Sequence of chain 1.D:
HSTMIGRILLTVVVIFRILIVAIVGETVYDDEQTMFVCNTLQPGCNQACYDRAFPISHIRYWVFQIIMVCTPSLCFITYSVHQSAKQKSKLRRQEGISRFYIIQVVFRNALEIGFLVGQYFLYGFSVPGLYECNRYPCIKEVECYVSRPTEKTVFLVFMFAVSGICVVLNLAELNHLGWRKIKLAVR

The protein below binds the small molecule below.
Small molecule (SMILES): CC(C)CCC[C@@H](C)[C@H]1CC[C@H]2[C@@H]3CC=C4C[C@@H](OC(=O)CCC(=O)O)CC[C@]4(C)[C@H]3CC[C@]12C

Binding-site contacts:
Ligand atom CAR contacts residue SER90 of chain 1.D at 4.2 Å.
Ligand atom CAD contacts residue SER90 of chain 1.D at 3.9 Å.
Ligand atom OAG contacts residue THR28 of chain 1.D at 3.2 Å (h-bond).
Ligand atom CAM contacts residue ARG206 of chain 1.D at 3.5 Å.
Ligand atom CAY contacts residue THR28 of chain 1.D at 4.0 Å.
Ligand atom CAM contacts residue TYR199 of chain 1.D at 3.3 Å (hydrophobic).
Ligand atom CAS contacts residue CYS87 of chain 1.D at 4.2 Å (hydrophobic).
Ligand atom CAU contacts residue ILE35 of chain 1.D at 4.1 Å (hydrophobic).
Ligand atom CAI contacts residue Y011 of chain 1.FB at 3.9 Å.
Ligand atom OAG contacts residue LEU27 of chain 1.D at 4.3 Å.
Ligand atom CAK contacts residue Y011 of chain 1.FB at 3.8 Å.
Ligand atom CAQ contacts residue Y011 of chain 1.FB at 3.7 Å.
Ligand atom OAW contacts residue SER90 of chain 1.D at 4.5 Å.
Ligand atom CAC contacts residue ILE35 of chain 1.D at 3.8 Å (hydrophobic).
Ligand atom OAW contacts residue ARG206 of chain 1.D at 4.4 Å.
Ligand atom CAY contacts residue ARG206 of chain 1.D at 3.7 Å.
Ligand atom OAG contacts residue ARG206 of chain 1.D at 3.9 Å.
Ligand atom CAT contacts residue CYS87 of chain 1.D at 4.2 Å (hydrophobic).
Ligand atom CAO contacts residue Y011 of chain 1.FB at 4.3 Å.
Ligand atom CAP contacts residue Y011 of chain 1.FB at 4.0 Å.
Ligand atom CAS contacts residue ILE35 of chain 1.D at 4.5 Å (hydrophobic).